Binding-site contacts:
Ligand atom OP2 contacts residue ASP242 of chain 7.A at 3.9 Å.
Ligand atom C2' contacts residue LYS25 of chain 7.C at 3.8 Å.
Ligand atom C5' contacts residue ASP242 of chain 7.A at 4.4 Å.

This protein binds this small molecule.
Small molecule (SMILES): Nc1ccn([C@H]2C[C@H](O)[C@@H](COP(=O)(O)O)O2)c(=O)n1

Sequence of chain 7.A:
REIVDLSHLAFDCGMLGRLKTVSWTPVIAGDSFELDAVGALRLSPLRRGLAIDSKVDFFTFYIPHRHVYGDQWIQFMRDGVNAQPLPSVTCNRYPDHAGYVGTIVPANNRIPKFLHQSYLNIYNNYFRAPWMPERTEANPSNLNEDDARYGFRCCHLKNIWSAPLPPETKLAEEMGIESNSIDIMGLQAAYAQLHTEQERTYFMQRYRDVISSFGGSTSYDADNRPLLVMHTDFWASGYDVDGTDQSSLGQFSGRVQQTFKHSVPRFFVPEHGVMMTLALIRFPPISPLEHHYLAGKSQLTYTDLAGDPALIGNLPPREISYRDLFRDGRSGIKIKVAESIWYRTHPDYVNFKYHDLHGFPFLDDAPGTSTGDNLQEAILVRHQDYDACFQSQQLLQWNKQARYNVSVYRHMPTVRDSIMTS

Sequence of chain 7.C:
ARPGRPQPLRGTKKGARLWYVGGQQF